Binding-site contacts:
Ligand atom CBH contacts residue HIS31 of chain 1.B at 3.6 Å.
Ligand atom CAC contacts residue PHE33 of chain 1.B at 3.6 Å (hydrophobic).
Ligand atom CAO contacts residue TYR95 of chain 1.B at 3.9 Å (hydrophobic).
Ligand atom OAT contacts residue TYR95 of chain 1.B at 2.7 Å (h-bond).
Ligand atom NAG contacts residue TYR95 of chain 1.B at 3.8 Å.
Ligand atom CAH contacts residue ASN89 of chain 1.B at 3.6 Å.
Ligand atom CAQ contacts residue GLY32 of chain 1.B at 3.5 Å.
Ligand atom CAK contacts residue ALA43 of chain 1.B at 3.6 Å (hydrophobic).
Ligand atom OBE contacts residue PHE36 of chain 1.B at 3.3 Å.
Ligand atom CAO contacts residue PHE33 of chain 1.B at 3.7 Å (hydrophobic).
Ligand atom CAW contacts residue PRO37 of chain 1.B at 3.4 Å (hydrophobic).
Ligand atom CAS contacts residue GLY32 of chain 1.B at 3.9 Å.
Ligand atom CAC contacts residue TYR95 of chain 1.B at 3.4 Å (hydrophobic).
Ligand atom CAX contacts residue ILE42 of chain 1.B at 3.7 Å (hydrophobic).
Ligand atom CAF contacts residue TYR95 of chain 1.B at 3.2 Å (hydrophobic).
Ligand atom CAA contacts residue TYR95 of chain 1.B at 3.1 Å (hydrophobic).
Ligand atom CAA contacts residue ILE42 of chain 1.B at 3.9 Å (hydrophobic).
Ligand atom NAG contacts residue VAL38 of chain 1.B at 3.9 Å.
Ligand atom OAT contacts residue PHE33 of chain 1.B at 3.7 Å.
Ligand atom CL contacts residue ILE42 of chain 1.B at 3.8 Å.
Ligand atom OAL contacts residue ASN89 of chain 1.B at 3.0 Å (h-bond).
Ligand atom CAI contacts residue ASN89 of chain 1.B at 3.4 Å.
Ligand atom CAR contacts residue GLY32 of chain 1.B at 3.6 Å.
Ligand atom CAF contacts residue ILE42 of chain 1.B at 3.9 Å (hydrophobic).
Ligand atom CBI contacts residue ALA35 of chain 1.B at 3.7 Å (hydrophobic).
Ligand atom CAS contacts residue PHE33 of chain 1.B at 3.9 Å (hydrophobic).
Ligand atom CAP contacts residue PHE33 of chain 1.B at 3.9 Å (hydrophobic).
Ligand atom CL contacts residue THR39 of chain 1.B at 3.3 Å.
Ligand atom CAK contacts residue ILE42 of chain 1.B at 3.7 Å (hydrophobic).
Ligand atom CAB contacts residue TYR95 of chain 1.B at 3.6 Å (hydrophobic).
Ligand atom CAM contacts residue PHE33 of chain 1.B at 3.2 Å (hydrophobic).
Ligand atom CAM contacts residue PHE34 of chain 1.B at 3.8 Å (hydrophobic).
Ligand atom CAQ contacts residue HIS31 of chain 1.B at 3.2 Å.
Ligand atom CAD contacts residue TYR95 of chain 1.B at 3.5 Å (hydrophobic).
Ligand atom NBA contacts residue GLY32 of chain 1.B at 2.9 Å (h-bond).
Ligand atom CAE contacts residue TYR95 of chain 1.B at 3.5 Å (hydrophobic).
Ligand atom CAJ contacts residue TYR95 of chain 1.B at 3.8 Å (hydrophobic).
Ligand atom CAY contacts residue ILE42 of chain 1.B at 3.8 Å (hydrophobic).
Ligand atom CAM contacts residue VAL38 of chain 1.B at 3.8 Å (hydrophobic).
Ligand atom CBG contacts residue HIS31 of chain 1.B at 3.7 Å.

Sequence of chain 1.B:
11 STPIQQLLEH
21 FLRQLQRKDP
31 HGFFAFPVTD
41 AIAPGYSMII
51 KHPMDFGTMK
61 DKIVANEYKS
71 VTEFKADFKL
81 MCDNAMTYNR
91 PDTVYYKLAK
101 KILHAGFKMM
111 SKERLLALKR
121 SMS

A protein and the small-molecule ligand that binds it are described below.
Small molecule (SMILES): Cc1cc(=O)n(C)c2cc(N3C(=O)CC[C@H](NS(=O)(=O)CC(C)C)[C@H]3c3ccc(Cl)cc3)ccc12